Binding-site contacts:
Ligand atom O5 contacts residue VAL297 of chain 1.C at 4.5 Å.
Ligand atom C8 contacts residue ASN285 of chain 1.C at 4.4 Å.
Ligand atom C1 contacts residue VAL297 of chain 1.C at 3.5 Å (hydrophobic).
Ligand atom C8 contacts residue SER46 of chain 1.C at 4.3 Å.
Ligand atom C6 contacts residue ASN298 of chain 1.C at 4.1 Å.
Ligand atom C1 contacts residue ASN298 of chain 1.C at 4.4 Å.
Ligand atom C1 contacts residue ASN285 of chain 1.C at 1.4 Å.
Ligand atom O6 contacts residue ASN285 of chain 1.C at 4.4 Å.
Ligand atom C8 contacts residue VAL297 of chain 1.C at 3.9 Å (hydrophobic).
Ligand atom C3 contacts residue VAL297 of chain 1.C at 4.2 Å (hydrophobic).
Ligand atom O7 contacts residue VAL297 of chain 1.C at 4.4 Å.
Ligand atom C2 contacts residue VAL297 of chain 1.C at 3.9 Å (hydrophobic).
Ligand atom O5 contacts residue ASN285 of chain 1.C at 2.3 Å (h-bond).
Ligand atom N2 contacts residue VAL297 of chain 1.C at 3.5 Å (h-bond).
Ligand atom C7 contacts residue ASN285 of chain 1.C at 3.1 Å.
Ligand atom C5 contacts residue ASN298 of chain 1.C at 4.0 Å.
Ligand atom C4 contacts residue ASN285 of chain 1.C at 4.1 Å.
Ligand atom C8 contacts residue SER45 of chain 1.C at 3.3 Å.
Ligand atom C7 contacts residue VAL297 of chain 1.C at 4.0 Å (hydrophobic).
Ligand atom C3 contacts residue ASN285 of chain 1.C at 3.8 Å.
Ligand atom C5 contacts residue ASN285 of chain 1.C at 3.6 Å.
Ligand atom O5 contacts residue ASN298 of chain 1.C at 3.9 Å.
Ligand atom N2 contacts residue ASN285 of chain 1.C at 3.0 Å (h-bond).
Ligand atom O7 contacts residue ASN285 of chain 1.C at 2.8 Å (h-bond).
Ligand atom C2 contacts residue ASN285 of chain 1.C at 2.5 Å.

The protein below binds the small molecule below.
Small molecule (SMILES): CC(=O)N[C@@H]1[C@@H](O)[C@H](O)[C@@H](CO)O[C@H]1O

Sequence of chain 1.C:
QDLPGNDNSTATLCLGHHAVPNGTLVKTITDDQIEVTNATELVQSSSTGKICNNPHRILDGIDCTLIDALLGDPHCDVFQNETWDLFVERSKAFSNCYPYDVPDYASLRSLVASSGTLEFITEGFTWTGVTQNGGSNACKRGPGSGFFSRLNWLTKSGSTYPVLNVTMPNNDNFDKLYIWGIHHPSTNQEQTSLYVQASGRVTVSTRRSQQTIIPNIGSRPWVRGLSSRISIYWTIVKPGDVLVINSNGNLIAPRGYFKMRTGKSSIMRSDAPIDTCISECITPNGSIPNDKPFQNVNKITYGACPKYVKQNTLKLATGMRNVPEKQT